Sequence of chain 2.A:
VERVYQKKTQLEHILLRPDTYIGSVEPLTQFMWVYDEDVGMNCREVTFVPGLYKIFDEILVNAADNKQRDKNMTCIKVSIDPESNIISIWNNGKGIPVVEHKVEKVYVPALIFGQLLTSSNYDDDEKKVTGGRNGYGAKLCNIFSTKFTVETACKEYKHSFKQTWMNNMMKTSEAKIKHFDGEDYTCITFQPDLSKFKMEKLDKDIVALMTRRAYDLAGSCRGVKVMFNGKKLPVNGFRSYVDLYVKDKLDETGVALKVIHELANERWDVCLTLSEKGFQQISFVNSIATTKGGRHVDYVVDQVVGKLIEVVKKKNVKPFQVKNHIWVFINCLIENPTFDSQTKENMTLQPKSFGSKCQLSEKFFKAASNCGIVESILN

Binding-site contacts:
Ligand atom O2B contacts residue ASN122 of chain 1.A at 3.0 Å (h-bond).
Ligand atom O1B contacts residue ASN63 of chain 1.A at 3.0 Å (h-bond).
Ligand atom O2' contacts residue TYR6 of chain 2.A at 3.4 Å.
Ligand atom N3B contacts residue GLY136 of chain 1.A at 3.1 Å (h-bond).
Ligand atom O3' contacts residue SER120 of chain 1.A at 3.4 Å (h-bond).
Ligand atom O2G contacts residue GLY138 of chain 1.A at 2.9 Å (h-bond).
Ligand atom PA contacts residue MG1 of chain 1.D at 3.3 Å.
Ligand atom PG contacts residue ASN135 of chain 1.A at 3.5 Å.
Ligand atom O1G contacts residue ASN135 of chain 1.A at 2.9 Å (h-bond).
Ligand atom PG contacts residue MG1 of chain 1.D at 3.3 Å.
Ligand atom O1B contacts residue GLY133 of chain 1.A at 3.5 Å.
Ligand atom C2 contacts residue ASN67 of chain 1.A at 3.2 Å.
Ligand atom O2' contacts residue SER121 of chain 1.A at 2.8 Å (h-bond).
Ligand atom O1G contacts residue ARG134 of chain 1.A at 2.9 Å (salt-bridge).
Ligand atom C5' contacts residue ILE113 of chain 1.A at 3.5 Å (hydrophobic).
Ligand atom O1G contacts residue LYS350 of chain 1.A at 2.8 Å (salt-bridge).
Ligand atom N1 contacts residue ASN67 of chain 1.A at 3.4 Å (h-bond).
Ligand atom N3 contacts residue ILE97 of chain 1.A at 3.5 Å.
Ligand atom O1B contacts residue MG1 of chain 1.D at 2.0 Å.
Ligand atom O1A contacts residue ALA139 of chain 1.A at 3.0 Å (h-bond).
Ligand atom O1A contacts residue LYS140 of chain 1.A at 2.7 Å (salt-bridge).
Ligand atom O3G contacts residue MG1 of chain 1.D at 2.0 Å.
Ligand atom O2A contacts residue ALA139 of chain 1.A at 3.2 Å (h-bond).
Ligand atom O2G contacts residue TYR137 of chain 1.A at 2.8 Å (h-bond).
Ligand atom O1A contacts residue TYR137 of chain 1.A at 3.5 Å.
Ligand atom O4' contacts residue ILE113 of chain 1.A at 3.2 Å.
Ligand atom O2B contacts residue SER120 of chain 1.A at 2.5 Å (h-bond).
Ligand atom N7 contacts residue ASN63 of chain 1.A at 3.4 Å.
Ligand atom O1A contacts residue GLY138 of chain 1.A at 3.3 Å (h-bond).
Ligand atom O3' contacts residue SER121 of chain 1.A at 3.1 Å (h-bond).
Ligand atom O2G contacts residue GLN348 of chain 1.A at 3.1 Å (h-bond).
Ligand atom O2A contacts residue ASN63 of chain 1.A at 2.9 Å (h-bond).
Ligand atom O2A contacts residue MG1 of chain 1.D at 2.1 Å.
Ligand atom PB contacts residue MG1 of chain 1.D at 3.0 Å.
Ligand atom O2G contacts residue GLY136 of chain 1.A at 3.2 Å (h-bond).
Ligand atom O3A contacts residue MG1 of chain 1.D at 3.4 Å.
Ligand atom N3B contacts residue ASN135 of chain 1.A at 3.2 Å (h-bond).
Ligand atom N3B contacts residue MG1 of chain 1.D at 3.5 Å.
Ligand atom N3B contacts residue ARG134 of chain 1.A at 3.2 Å (salt-bridge).
Ligand atom N6 contacts residue ASN92 of chain 1.A at 2.9 Å (h-bond).

Sequence of chain 1.A:
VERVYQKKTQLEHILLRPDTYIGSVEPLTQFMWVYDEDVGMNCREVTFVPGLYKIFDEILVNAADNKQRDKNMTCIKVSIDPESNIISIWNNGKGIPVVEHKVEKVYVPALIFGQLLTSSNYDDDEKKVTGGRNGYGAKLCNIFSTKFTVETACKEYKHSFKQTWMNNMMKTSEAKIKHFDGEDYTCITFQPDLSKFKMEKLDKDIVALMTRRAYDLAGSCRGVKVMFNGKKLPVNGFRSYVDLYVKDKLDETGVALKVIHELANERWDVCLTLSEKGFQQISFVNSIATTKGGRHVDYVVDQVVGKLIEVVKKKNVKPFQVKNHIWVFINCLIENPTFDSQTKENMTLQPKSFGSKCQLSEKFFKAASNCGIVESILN

This small molecule binds to this protein.
Small molecule (SMILES): Nc1ncnc2c1ncn2[C@@H]1O[C@H](CO[P](=O)(O)O[P](=O)(O)NP(=O)(O)O)[C@@H](O)[C@H]1O